Sequence of chain 1.B:
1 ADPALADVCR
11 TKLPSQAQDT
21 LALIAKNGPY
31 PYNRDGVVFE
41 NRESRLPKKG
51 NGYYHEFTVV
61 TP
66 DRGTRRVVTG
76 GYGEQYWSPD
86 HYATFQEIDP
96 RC

A small-molecule ligand and the protein it binds are described below.
Small molecule (SMILES): Nc1nc2c(ncn2[C@@H]2O[C@H](CO)[C@@H](O)[C@H]2OP(=O)(O)O)c(=O)[nH]1

Binding-site contacts:
Ligand atom P contacts residue GLU56 of chain 1.B at 3.2 Å.
Ligand atom O2' contacts residue GLU56 of chain 1.B at 3.3 Å (salt-bridge).
Ligand atom C5 contacts residue ARG42 of chain 1.B at 3.5 Å.
Ligand atom C2 contacts residue ARG42 of chain 1.B at 3.3 Å.
Ligand atom O3P contacts residue TYR87 of chain 1.B at 2.5 Å (h-bond).
Ligand atom O1P contacts residue GLU56 of chain 1.B at 3.1 Å (salt-bridge).
Ligand atom O3P contacts residue GLU56 of chain 1.B at 2.9 Å (salt-bridge).
Ligand atom N1 contacts residue PHE39 of chain 1.B at 3.7 Å.
Ligand atom C6 contacts residue ARG42 of chain 1.B at 3.8 Å.
Ligand atom O2P contacts residue HIS86 of chain 1.B at 2.9 Å (h-bond).
Ligand atom O1P contacts residue ARG34 of chain 1.B at 3.1 Å (salt-bridge).
Ligand atom N3 contacts residue ARG42 of chain 1.B at 3.0 Å (salt-bridge).
Ligand atom O6 contacts residue ARG42 of chain 1.B at 3.0 Å (salt-bridge).
Ligand atom O3P contacts residue ARG71 of chain 1.B at 3.1 Å (salt-bridge).
Ligand atom N9 contacts residue ARG42 of chain 1.B at 3.6 Å (salt-bridge).
Ligand atom P contacts residue HIS86 of chain 1.B at 3.7 Å.
Ligand atom O6 contacts residue GLU40 of chain 1.B at 3.6 Å.
Ligand atom C5 contacts residue PHE39 of chain 1.B at 3.7 Å (hydrophobic).
Ligand atom N2 contacts residue GLU43 of chain 1.B at 3.4 Å (salt-bridge).
Ligand atom O4' contacts residue ARG42 of chain 1.B at 3.5 Å (salt-bridge).
Ligand atom C4 contacts residue ARG42 of chain 1.B at 3.0 Å.
Ligand atom C2 contacts residue TYR87 of chain 1.B at 3.7 Å (hydrophobic).
Ligand atom C6 contacts residue PHE39 of chain 1.B at 3.4 Å (hydrophobic).
Ligand atom O5' contacts residue ARG42 of chain 1.B at 2.6 Å (salt-bridge).
Ligand atom N7 contacts residue PHE39 of chain 1.B at 3.7 Å.
Ligand atom O6 contacts residue PHE39 of chain 1.B at 3.5 Å.
Ligand atom O6 contacts residue GLU43 of chain 1.B at 3.6 Å.
Ligand atom C8 contacts residue VAL38 of chain 1.B at 3.6 Å (hydrophobic).
Ligand atom O2P contacts residue ARG71 of chain 1.B at 3.4 Å (salt-bridge).
Ligand atom C1' contacts residue ARG34 of chain 1.B at 3.5 Å.
Ligand atom N1 contacts residue ARG42 of chain 1.B at 3.7 Å.
Ligand atom O3P contacts residue HIS86 of chain 1.B at 3.3 Å (h-bond).
Ligand atom O3' contacts residue HIS86 of chain 1.B at 3.4 Å.
Ligand atom O2P contacts residue ARG67 of chain 1.B at 3.5 Å (salt-bridge).
Ligand atom O6 contacts residue ASN41 of chain 1.B at 2.8 Å (h-bond).
Ligand atom O1P contacts residue ARG67 of chain 1.B at 2.9 Å (salt-bridge).
Ligand atom N2 contacts residue TYR87 of chain 1.B at 3.6 Å.
Ligand atom O2' contacts residue ARG34 of chain 1.B at 3.2 Å (salt-bridge).
Ligand atom N1 contacts residue GLU43 of chain 1.B at 3.0 Å (salt-bridge).
Ligand atom N7 contacts residue GLU40 of chain 1.B at 3.0 Å (salt-bridge).